Sequence of chain 2.A:
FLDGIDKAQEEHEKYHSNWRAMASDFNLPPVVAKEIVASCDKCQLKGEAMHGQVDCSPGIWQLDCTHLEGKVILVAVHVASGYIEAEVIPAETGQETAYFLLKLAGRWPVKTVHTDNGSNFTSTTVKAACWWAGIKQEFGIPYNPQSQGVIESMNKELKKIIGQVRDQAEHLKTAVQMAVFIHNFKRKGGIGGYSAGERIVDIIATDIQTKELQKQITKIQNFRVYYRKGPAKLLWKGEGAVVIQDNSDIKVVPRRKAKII

Binding-site contacts:
Ligand atom OBE contacts residue PRO237 of chain 2.A at 3.8 Å.
Ligand atom OAX contacts residue GLU247 of chain 2.A at 2.9 Å (salt-bridge).
Ligand atom NAU contacts residue MG1 of chain 2.G at 2.6 Å.
Ligand atom NAS contacts residue MG1 of chain 2.G at 1.9 Å.
Ligand atom FAH contacts residue GLU247 of chain 2.A at 2.9 Å.
Ligand atom OAW contacts residue ASP159 of chain 2.A at 3.7 Å.
Ligand atom NAU contacts residue ASP211 of chain 2.A at 3.6 Å (salt-bridge).
Ligand atom OAX contacts residue MG1 of chain 2.H at 2.1 Å.
Ligand atom CBC contacts residue TYR238 of chain 2.A at 3.7 Å (hydrophobic).
Ligand atom FAG contacts residue GLN241 of chain 2.A at 2.9 Å.
Ligand atom CAV contacts residue MG1 of chain 2.H at 2.5 Å.
Ligand atom CAF contacts residue GLN241 of chain 2.A at 3.7 Å.
Ligand atom NAJ contacts residue GLU247 of chain 2.A at 3.6 Å.
Ligand atom OAW contacts residue MG1 of chain 2.H at 1.7 Å.
Ligand atom OAX contacts residue ASP159 of chain 2.A at 2.6 Å (salt-bridge).
Ligand atom NAU contacts residue ASP159 of chain 2.A at 3.8 Å.
Ligand atom CBB contacts residue ASN212 of chain 2.A at 3.8 Å.
Ligand atom CBB contacts residue TYR238 of chain 2.A at 3.5 Å (hydrophobic).
Ligand atom OAW contacts residue GLU247 of chain 2.A at 2.2 Å (salt-bridge).
Ligand atom NAU contacts residue MG1 of chain 2.H at 2.6 Å.
Ligand atom CAV contacts residue GLU247 of chain 2.A at 3.3 Å.
Ligand atom CBD contacts residue TYR238 of chain 2.A at 3.5 Å (hydrophobic).
Ligand atom CAR contacts residue MG1 of chain 2.G at 3.0 Å.
Ligand atom OAX contacts residue MG1 of chain 2.G at 1.9 Å.
Ligand atom OAL contacts residue PRO240 of chain 2.A at 3.8 Å.
Ligand atom CAT contacts residue ASP211 of chain 2.A at 3.2 Å.
Ligand atom CBC contacts residue ASN212 of chain 2.A at 3.5 Å.
Ligand atom NAU contacts residue GLU247 of chain 2.A at 3.4 Å (salt-bridge).
Ligand atom CAB contacts residue PRO240 of chain 2.A at 3.9 Å (hydrophobic).
Ligand atom CAM contacts residue MG1 of chain 2.H at 3.8 Å.
Ligand atom CAT contacts residue MG1 of chain 2.G at 2.6 Å.
Ligand atom CAE contacts residue PRO240 of chain 2.A at 3.6 Å (hydrophobic).
Ligand atom CBA contacts residue ASN212 of chain 2.A at 3.3 Å.
Ligand atom OBE contacts residue ASN212 of chain 2.A at 3.7 Å.
Ligand atom NAS contacts residue ASP211 of chain 2.A at 2.4 Å (salt-bridge).
Ligand atom CAK contacts residue PRO240 of chain 2.A at 3.9 Å (hydrophobic).
Ligand atom OAX contacts residue ASP211 of chain 2.A at 3.3 Å (salt-bridge).
Ligand atom CAR contacts residue ASP211 of chain 2.A at 3.0 Å.
Ligand atom CAF contacts residue PRO240 of chain 2.A at 3.9 Å (hydrophobic).
Ligand atom CAD contacts residue PRO240 of chain 2.A at 3.6 Å (hydrophobic).

A protein and the small-molecule ligand that binds it are described below.
Small molecule (SMILES): Nc1c(C(=O)NCc2ccc(F)cc2F)c(=O)n(O)c2ncc(CCCCCCO)cc12